Binding-site contacts:
Ligand atom N1 contacts residue U1 of chain 4.C at 2.8 Å (h-bond).
Ligand atom N1 contacts residue U3 of chain 4.C at 2.7 Å (h-bond).
Ligand atom N3 contacts residue U3 of chain 4.C at 4.2 Å.
Ligand atom C2 contacts residue U3 of chain 4.C at 3.0 Å.
Ligand atom N6 contacts residue U3 of chain 4.C at 3.0 Å (h-bond).
Ligand atom C2 contacts residue U2 of chain 4.C at 3.2 Å.
Ligand atom C4 contacts residue U2 of chain 4.C at 4.3 Å.
Ligand atom C2 contacts residue U1 of chain 4.C at 3.5 Å.
Ligand atom C6 contacts residue U2 of chain 4.C at 4.1 Å.
Ligand atom N3 contacts residue U2 of chain 4.C at 3.7 Å.
Ligand atom N6 contacts residue U1 of chain 4.C at 2.8 Å (h-bond).
Ligand atom C6 contacts residue U3 of chain 4.C at 3.3 Å.
Ligand atom N1 contacts residue U2 of chain 4.C at 3.5 Å (h-bond).
Ligand atom N6 contacts residue U2 of chain 4.C at 4.2 Å.
Ligand atom C6 contacts residue U1 of chain 4.C at 3.6 Å.

A protein and the small-molecule ligand that binds it are described below.
Small molecule (SMILES): Nc1ncnc2c1ncn2[C@@H]1O[C@H](CO[P](=O)(O)O[C@H]2[C@@H](O)[C@H](n3cnc4c(N)ncnc43)O[C@@H]2CO[P](=O)(O)O[C@H]2[C@@H](O)[C@H](n3cnc4c(N)ncnc43)O[C@@H]2COP(=O)(O)O)[C@@H](O)[C@H]1O